Binding-site contacts:
Ligand atom C5 contacts residue ASN159 of chain 1.K at 3.7 Å.
Ligand atom N2 contacts residue ASN160 of chain 1.K at 2.7 Å (h-bond).
Ligand atom C7 contacts residue ASN160 of chain 1.K at 3.0 Å.
Ligand atom N2 contacts residue ASN159 of chain 1.K at 3.0 Å (h-bond).
Ligand atom C1 contacts residue ASN159 of chain 1.K at 1.4 Å.
Ligand atom C6 contacts residue ASN159 of chain 1.K at 4.4 Å.
Ligand atom C3 contacts residue ASN159 of chain 1.K at 3.9 Å.
Ligand atom O5 contacts residue ASN159 of chain 1.K at 2.4 Å (h-bond).
Ligand atom C8 contacts residue ASN160 of chain 1.K at 3.1 Å.
Ligand atom O7 contacts residue ASN160 of chain 1.K at 3.4 Å (h-bond).
Ligand atom C2 contacts residue ASN159 of chain 1.K at 2.5 Å.
Ligand atom C7 contacts residue ASN159 of chain 1.K at 4.2 Å.
Ligand atom C2 contacts residue ASN160 of chain 1.K at 3.5 Å.
Ligand atom C4 contacts residue ASN159 of chain 1.K at 4.3 Å.
Ligand atom C1 contacts residue ASN160 of chain 1.K at 3.7 Å.

Sequence of chain 1.K:
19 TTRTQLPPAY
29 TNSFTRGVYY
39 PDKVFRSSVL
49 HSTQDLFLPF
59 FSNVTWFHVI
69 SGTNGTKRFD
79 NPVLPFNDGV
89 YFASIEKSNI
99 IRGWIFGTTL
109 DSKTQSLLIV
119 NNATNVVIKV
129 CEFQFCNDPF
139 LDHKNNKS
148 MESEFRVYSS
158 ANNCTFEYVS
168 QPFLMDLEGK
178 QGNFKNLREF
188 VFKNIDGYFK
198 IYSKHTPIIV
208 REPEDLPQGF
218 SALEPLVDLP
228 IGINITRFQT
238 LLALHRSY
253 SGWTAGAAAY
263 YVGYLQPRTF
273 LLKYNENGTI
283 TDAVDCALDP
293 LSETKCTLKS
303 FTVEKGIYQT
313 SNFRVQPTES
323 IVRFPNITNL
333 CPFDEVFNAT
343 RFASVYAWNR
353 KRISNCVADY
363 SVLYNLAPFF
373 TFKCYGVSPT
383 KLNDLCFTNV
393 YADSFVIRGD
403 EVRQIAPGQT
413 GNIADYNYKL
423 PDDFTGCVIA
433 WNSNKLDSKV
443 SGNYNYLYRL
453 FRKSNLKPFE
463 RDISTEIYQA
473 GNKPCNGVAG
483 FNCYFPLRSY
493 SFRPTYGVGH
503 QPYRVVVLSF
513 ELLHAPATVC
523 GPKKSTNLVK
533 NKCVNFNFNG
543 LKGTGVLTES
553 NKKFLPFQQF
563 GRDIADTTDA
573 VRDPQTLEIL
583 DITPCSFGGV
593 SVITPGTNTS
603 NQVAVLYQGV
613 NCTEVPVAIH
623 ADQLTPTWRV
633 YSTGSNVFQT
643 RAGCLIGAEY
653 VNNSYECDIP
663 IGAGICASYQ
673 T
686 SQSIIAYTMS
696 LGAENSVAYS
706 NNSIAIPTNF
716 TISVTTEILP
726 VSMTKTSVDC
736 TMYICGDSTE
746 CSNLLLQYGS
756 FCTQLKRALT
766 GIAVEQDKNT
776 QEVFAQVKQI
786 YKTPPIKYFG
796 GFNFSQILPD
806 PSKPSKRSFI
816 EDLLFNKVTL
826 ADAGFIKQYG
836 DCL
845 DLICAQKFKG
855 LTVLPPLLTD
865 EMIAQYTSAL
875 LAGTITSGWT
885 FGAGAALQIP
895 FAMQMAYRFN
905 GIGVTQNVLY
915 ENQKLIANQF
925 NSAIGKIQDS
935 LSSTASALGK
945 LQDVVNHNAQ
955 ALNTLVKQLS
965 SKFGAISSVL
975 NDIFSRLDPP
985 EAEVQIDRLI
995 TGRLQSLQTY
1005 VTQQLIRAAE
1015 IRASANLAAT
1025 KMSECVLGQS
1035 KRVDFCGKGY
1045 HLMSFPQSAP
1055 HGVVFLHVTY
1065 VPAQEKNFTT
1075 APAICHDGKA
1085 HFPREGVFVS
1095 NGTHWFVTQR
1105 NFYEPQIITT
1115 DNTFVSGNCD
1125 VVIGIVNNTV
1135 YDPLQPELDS

This protein binds this small molecule.
Small molecule (SMILES): CC(=O)N[C@@H]1[C@@H](O)[C@H](O)[C@@H](CO)O[C@H]1O